Sequence of chain 1.B:
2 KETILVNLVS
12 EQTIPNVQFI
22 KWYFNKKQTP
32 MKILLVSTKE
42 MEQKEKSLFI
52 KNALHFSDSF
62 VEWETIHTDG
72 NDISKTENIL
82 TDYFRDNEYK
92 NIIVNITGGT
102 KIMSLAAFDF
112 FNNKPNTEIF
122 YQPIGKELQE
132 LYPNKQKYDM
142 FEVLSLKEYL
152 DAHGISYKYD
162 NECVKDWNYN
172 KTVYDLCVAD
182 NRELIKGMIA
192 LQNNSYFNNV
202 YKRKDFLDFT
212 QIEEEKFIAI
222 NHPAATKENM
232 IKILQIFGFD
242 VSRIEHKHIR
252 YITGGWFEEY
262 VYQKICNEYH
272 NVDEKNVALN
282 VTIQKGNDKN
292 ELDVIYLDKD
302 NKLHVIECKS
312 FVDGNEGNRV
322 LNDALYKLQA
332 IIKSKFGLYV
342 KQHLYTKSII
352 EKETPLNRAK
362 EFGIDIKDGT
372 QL

A protein and the small-molecule ligand that binds it are described below.
Small molecule (SMILES): Nc1ncnc2c1ncn2[C@@H]1O[C@@H]2CO[P](=O)(O)O[C@H]3[C@@H](O)[C@H](n4cnc5c(N)ncnc54)O[C@@H]3CO[P](=O)(O)O[C@H]3[C@@H](O)[C@H](n4cnc5c(N)ncnc54)O[C@@H]3CO[P](=O)(O)O[C@H]3[C@@H](O)[C@H](n4cnc5c(N)ncnc54)O[C@@H]3CO[P](=O)(O)O[C@H]2[C@H]1O

Binding-site contacts:
Ligand atom O4' contacts residue GLY100 of chain 1.A at 3.2 Å (h-bond).
Ligand atom N7 contacts residue ILE125 of chain 1.A at 3.4 Å.
Ligand atom C8 contacts residue ILE125 of chain 1.B at 3.3 Å (hydrophobic).
Ligand atom C2 contacts residue MET42 of chain 1.B at 3.2 Å (hydrophobic).
Ligand atom OP1 contacts residue LYS102 of chain 1.A at 2.9 Å (salt-bridge).
Ligand atom OP1 contacts residue LYS102 of chain 1.B at 2.8 Å (salt-bridge).
Ligand atom C2 contacts residue THR39 of chain 1.B at 3.4 Å.
Ligand atom O4' contacts residue THR98 of chain 1.B at 3.4 Å.
Ligand atom OP1 contacts residue TYR122 of chain 1.B at 2.9 Å (h-bond).
Ligand atom N1 contacts residue MET42 of chain 1.B at 3.4 Å.
Ligand atom C8 contacts residue ILE125 of chain 1.A at 3.5 Å (hydrophobic).
Ligand atom C4' contacts residue THR98 of chain 1.A at 3.4 Å.
Ligand atom N1 contacts residue THR39 of chain 1.B at 2.7 Å (h-bond).
Ligand atom OP2 contacts residue SER11 of chain 1.A at 2.6 Å (h-bond).
Ligand atom N6 contacts residue GLU41 of chain 1.A at 2.9 Å (salt-bridge).
Ligand atom O4' contacts residue THR101 of chain 1.B at 3.4 Å.
Ligand atom P contacts residue SER11 of chain 1.B at 3.5 Å.
Ligand atom O4' contacts residue THR101 of chain 1.A at 3.4 Å.
Ligand atom N6 contacts residue GLU41 of chain 1.B at 3.1 Å (salt-bridge).
Ligand atom C2 contacts residue THR39 of chain 1.A at 3.4 Å.
Ligand atom O2' contacts residue GLU12 of chain 1.A at 2.9 Å.
Ligand atom O2' contacts residue ILE125 of chain 1.B at 3.3 Å.
Ligand atom C8 contacts residue THR101 of chain 1.A at 3.5 Å.
Ligand atom O4' contacts residue THR98 of chain 1.A at 3.4 Å.
Ligand atom OP2 contacts residue GLN13 of chain 1.A at 2.9 Å (h-bond).
Ligand atom OP2 contacts residue SER11 of chain 1.B at 2.3 Å (h-bond).
Ligand atom OP2 contacts residue GLN13 of chain 1.B at 3.4 Å (h-bond).
Ligand atom O2' contacts residue GLU12 of chain 1.B at 3.1 Å (salt-bridge).
Ligand atom C8 contacts residue GLN123 of chain 1.A at 2.8 Å.
Ligand atom OP2 contacts residue GLU12 of chain 1.A at 3.4 Å (salt-bridge).
Ligand atom OP1 contacts residue TYR122 of chain 1.A at 2.5 Å (h-bond).
Ligand atom OP2 contacts residue LYS102 of chain 1.A at 2.8 Å (salt-bridge).
Ligand atom N1 contacts residue THR39 of chain 1.A at 2.6 Å (h-bond).
Ligand atom N9 contacts residue THR101 of chain 1.A at 3.3 Å.
Ligand atom C8 contacts residue GLN123 of chain 1.B at 3.0 Å.
Ligand atom N7 contacts residue ILE125 of chain 1.B at 3.4 Å.
Ligand atom OP2 contacts residue LYS102 of chain 1.B at 3.0 Å (salt-bridge).
Ligand atom C4 contacts residue THR101 of chain 1.A at 3.3 Å.
Ligand atom C2 contacts residue GLN13 of chain 1.B at 3.4 Å.
Ligand atom C4 contacts residue PRO16 of chain 1.B at 3.4 Å (hydrophobic).

Sequence of chain 1.A:
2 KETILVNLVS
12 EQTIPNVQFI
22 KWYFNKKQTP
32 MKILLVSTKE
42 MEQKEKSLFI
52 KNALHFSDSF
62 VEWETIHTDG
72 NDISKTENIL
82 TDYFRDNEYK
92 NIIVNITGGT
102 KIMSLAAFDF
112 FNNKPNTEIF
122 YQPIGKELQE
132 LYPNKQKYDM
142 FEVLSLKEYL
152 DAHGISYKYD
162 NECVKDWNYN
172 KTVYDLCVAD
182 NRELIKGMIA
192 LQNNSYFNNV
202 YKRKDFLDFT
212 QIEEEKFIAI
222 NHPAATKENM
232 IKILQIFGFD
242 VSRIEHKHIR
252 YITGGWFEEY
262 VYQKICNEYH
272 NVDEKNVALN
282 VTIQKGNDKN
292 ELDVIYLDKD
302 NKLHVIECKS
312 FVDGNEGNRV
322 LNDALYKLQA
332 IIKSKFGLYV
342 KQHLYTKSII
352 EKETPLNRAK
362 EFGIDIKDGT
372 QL